Binding-site contacts:
Ligand atom O7 contacts residue GLU497 of chain 1.C at 4.4 Å.
Ligand atom N2 contacts residue ASN500 of chain 1.C at 3.1 Å (h-bond).
Ligand atom C1 contacts residue ASN500 of chain 1.C at 1.4 Å.
Ligand atom C8 contacts residue GLU497 of chain 1.C at 4.3 Å.
Ligand atom C5 contacts residue ASN500 of chain 1.C at 3.4 Å.
Ligand atom C3 contacts residue ASN500 of chain 1.C at 3.8 Å.
Ligand atom C6 contacts residue ASN500 of chain 1.C at 3.9 Å.
Ligand atom C8 contacts residue ASN496 of chain 1.C at 4.3 Å.
Ligand atom O5 contacts residue ASN500 of chain 1.C at 2.1 Å (h-bond).
Ligand atom C8 contacts residue SER493 of chain 1.C at 4.0 Å.
Ligand atom C7 contacts residue ASN500 of chain 1.C at 3.5 Å.
Ligand atom C4 contacts residue ASN500 of chain 1.C at 4.2 Å.
Ligand atom O7 contacts residue ASN500 of chain 1.C at 3.4 Å (h-bond).
Ligand atom C2 contacts residue ASN500 of chain 1.C at 2.5 Å.

This small molecule binds to this protein.
Small molecule (SMILES): CC(=O)N[C@@H]1[C@@H](O)[C@H](O)[C@@H](CO)O[C@H]1O

Sequence of chain 1.C:
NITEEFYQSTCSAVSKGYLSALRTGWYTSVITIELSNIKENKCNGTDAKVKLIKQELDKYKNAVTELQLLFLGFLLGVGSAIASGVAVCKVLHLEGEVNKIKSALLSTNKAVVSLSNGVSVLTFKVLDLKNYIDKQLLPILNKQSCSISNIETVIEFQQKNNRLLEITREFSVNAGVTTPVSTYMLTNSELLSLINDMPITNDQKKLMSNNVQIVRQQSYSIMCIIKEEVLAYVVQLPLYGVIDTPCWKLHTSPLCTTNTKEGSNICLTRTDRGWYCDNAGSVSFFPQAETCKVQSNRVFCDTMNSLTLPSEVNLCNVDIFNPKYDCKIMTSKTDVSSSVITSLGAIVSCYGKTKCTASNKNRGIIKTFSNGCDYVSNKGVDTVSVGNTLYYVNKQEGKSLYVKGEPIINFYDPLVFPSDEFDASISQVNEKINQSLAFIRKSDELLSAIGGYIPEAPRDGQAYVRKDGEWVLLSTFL